Sequence of chain 1.A:
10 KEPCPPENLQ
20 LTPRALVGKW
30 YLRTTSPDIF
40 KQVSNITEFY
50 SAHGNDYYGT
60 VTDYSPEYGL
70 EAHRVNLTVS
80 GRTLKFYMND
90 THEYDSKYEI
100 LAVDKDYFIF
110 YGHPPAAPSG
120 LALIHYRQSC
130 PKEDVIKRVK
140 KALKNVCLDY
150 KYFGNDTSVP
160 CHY

A small-molecule ligand and the protein it binds are described below.
Small molecule (SMILES): CC(=O)N[C@H]1[C@H](O[C@H]2[C@H](O)[C@@H](NC(C)=O)CO[C@@H]2CO)O[C@H](CO)[C@@H](O[C@@H]2O[C@H](CO)[C@@H](O)[C@H](O)[C@@H]2O)[C@@H]1O

Binding-site contacts:
Ligand atom O7 contacts residue TYR63 of chain 1.A at 3.5 Å.
Ligand atom C4 contacts residue ASN44 of chain 1.A at 4.2 Å.
Ligand atom O6 contacts residue THR61 of chain 1.A at 3.2 Å (h-bond).
Ligand atom O7 contacts residue ASN44 of chain 1.A at 2.8 Å (h-bond).
Ligand atom C3 contacts residue ASN44 of chain 1.A at 3.8 Å.
Ligand atom O3 contacts residue LEU69 of chain 1.A at 4.0 Å.
Ligand atom C5 contacts residue LEU69 of chain 1.A at 3.9 Å (hydrophobic).
Ligand atom C6 contacts residue THR46 of chain 1.A at 3.9 Å.
Ligand atom N2 contacts residue ASN44 of chain 1.A at 2.9 Å (h-bond).
Ligand atom O6 contacts residue LEU69 of chain 1.A at 4.2 Å.
Ligand atom C7 contacts residue TYR63 of chain 1.A at 4.3 Å (hydrophobic).
Ligand atom C7 contacts residue ASN44 of chain 1.A at 3.1 Å.
Ligand atom O5 contacts residue LEU69 of chain 1.A at 3.9 Å.
Ligand atom C2 contacts residue LEU69 of chain 1.A at 4.1 Å (hydrophobic).
Ligand atom O6 contacts residue THR46 of chain 1.A at 4.3 Å.
Ligand atom C2 contacts residue ASN44 of chain 1.A at 2.4 Å.
Ligand atom C6 contacts residue LEU69 of chain 1.A at 4.0 Å (hydrophobic).
Ligand atom C4 contacts residue LEU69 of chain 1.A at 4.1 Å (hydrophobic).
Ligand atom O5 contacts residue THR46 of chain 1.A at 4.3 Å.
Ligand atom C3 contacts residue LEU69 of chain 1.A at 4.5 Å (hydrophobic).
Ligand atom O7 contacts residue LEU69 of chain 1.A at 4.3 Å.
Ligand atom C8 contacts residue ASN44 of chain 1.A at 4.4 Å.
Ligand atom C5 contacts residue ASN44 of chain 1.A at 3.6 Å.
Ligand atom O5 contacts residue ASN44 of chain 1.A at 2.3 Å (h-bond).
Ligand atom C1 contacts residue LEU69 of chain 1.A at 4.4 Å (hydrophobic).
Ligand atom C6 contacts residue THR61 of chain 1.A at 4.1 Å.
Ligand atom C1 contacts residue ASN44 of chain 1.A at 1.5 Å.